Sequence of chain 2.A:
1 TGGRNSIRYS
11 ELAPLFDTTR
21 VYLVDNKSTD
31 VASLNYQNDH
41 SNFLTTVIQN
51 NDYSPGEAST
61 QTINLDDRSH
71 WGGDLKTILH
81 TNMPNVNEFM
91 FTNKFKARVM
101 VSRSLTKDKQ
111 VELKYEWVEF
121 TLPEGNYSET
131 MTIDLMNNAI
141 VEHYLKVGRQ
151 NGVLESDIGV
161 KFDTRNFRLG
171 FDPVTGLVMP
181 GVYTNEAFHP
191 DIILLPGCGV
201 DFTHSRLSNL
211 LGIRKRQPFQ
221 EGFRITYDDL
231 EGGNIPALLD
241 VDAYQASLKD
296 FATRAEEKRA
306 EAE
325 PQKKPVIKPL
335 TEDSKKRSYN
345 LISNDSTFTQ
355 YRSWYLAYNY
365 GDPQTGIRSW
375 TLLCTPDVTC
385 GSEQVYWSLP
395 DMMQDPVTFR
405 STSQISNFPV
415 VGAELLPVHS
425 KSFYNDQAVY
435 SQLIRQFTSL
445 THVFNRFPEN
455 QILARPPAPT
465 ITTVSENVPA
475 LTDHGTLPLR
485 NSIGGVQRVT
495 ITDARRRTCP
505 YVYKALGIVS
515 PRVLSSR

Binding-site contacts:
Ligand atom O1S contacts residue TRP374 of chain 2.A at 4.0 Å.
Ligand atom S1 contacts residue LYS215 of chain 2.A at 4.1 Å.
Ligand atom O2S contacts residue LYS215 of chain 2.A at 3.1 Å (salt-bridge).
Ligand atom S1 contacts residue GLY222 of chain 2.A at 3.8 Å.
Ligand atom S1 contacts residue TRP374 of chain 2.A at 4.4 Å.
Ligand atom C3 contacts residue ASP229 of chain 2.A at 4.4 Å.
Ligand atom S1 contacts residue ARG224 of chain 2.A at 4.0 Å.
Ligand atom C3 contacts residue TRP374 of chain 2.A at 4.0 Å (hydrophobic).
Ligand atom N1 contacts residue TRP374 of chain 2.A at 3.5 Å.
Ligand atom O1S contacts residue ARG224 of chain 2.A at 2.9 Å (salt-bridge).
Ligand atom C2 contacts residue TRP374 of chain 2.A at 4.0 Å (hydrophobic).
Ligand atom O3S contacts residue ARG224 of chain 2.A at 3.8 Å.
Ligand atom O1S contacts residue GLY222 of chain 2.A at 3.0 Å (h-bond).
Ligand atom C2 contacts residue ARG224 of chain 2.A at 4.0 Å.
Ligand atom O1S contacts residue PHE223 of chain 2.A at 3.2 Å.
Ligand atom C1 contacts residue TRP374 of chain 2.A at 3.3 Å (hydrophobic).
Ligand atom O1S contacts residue LYS215 of chain 2.A at 3.9 Å.
Ligand atom C1 contacts residue ARG224 of chain 2.A at 4.1 Å.
Ligand atom O2S contacts residue GLY222 of chain 2.A at 3.4 Å (h-bond).

This protein binds this small molecule.
Small molecule (SMILES): CCCCCCCCCCCC[N+](C)(C)CCCS(=O)(=O)O